Sequence of chain 1.B:
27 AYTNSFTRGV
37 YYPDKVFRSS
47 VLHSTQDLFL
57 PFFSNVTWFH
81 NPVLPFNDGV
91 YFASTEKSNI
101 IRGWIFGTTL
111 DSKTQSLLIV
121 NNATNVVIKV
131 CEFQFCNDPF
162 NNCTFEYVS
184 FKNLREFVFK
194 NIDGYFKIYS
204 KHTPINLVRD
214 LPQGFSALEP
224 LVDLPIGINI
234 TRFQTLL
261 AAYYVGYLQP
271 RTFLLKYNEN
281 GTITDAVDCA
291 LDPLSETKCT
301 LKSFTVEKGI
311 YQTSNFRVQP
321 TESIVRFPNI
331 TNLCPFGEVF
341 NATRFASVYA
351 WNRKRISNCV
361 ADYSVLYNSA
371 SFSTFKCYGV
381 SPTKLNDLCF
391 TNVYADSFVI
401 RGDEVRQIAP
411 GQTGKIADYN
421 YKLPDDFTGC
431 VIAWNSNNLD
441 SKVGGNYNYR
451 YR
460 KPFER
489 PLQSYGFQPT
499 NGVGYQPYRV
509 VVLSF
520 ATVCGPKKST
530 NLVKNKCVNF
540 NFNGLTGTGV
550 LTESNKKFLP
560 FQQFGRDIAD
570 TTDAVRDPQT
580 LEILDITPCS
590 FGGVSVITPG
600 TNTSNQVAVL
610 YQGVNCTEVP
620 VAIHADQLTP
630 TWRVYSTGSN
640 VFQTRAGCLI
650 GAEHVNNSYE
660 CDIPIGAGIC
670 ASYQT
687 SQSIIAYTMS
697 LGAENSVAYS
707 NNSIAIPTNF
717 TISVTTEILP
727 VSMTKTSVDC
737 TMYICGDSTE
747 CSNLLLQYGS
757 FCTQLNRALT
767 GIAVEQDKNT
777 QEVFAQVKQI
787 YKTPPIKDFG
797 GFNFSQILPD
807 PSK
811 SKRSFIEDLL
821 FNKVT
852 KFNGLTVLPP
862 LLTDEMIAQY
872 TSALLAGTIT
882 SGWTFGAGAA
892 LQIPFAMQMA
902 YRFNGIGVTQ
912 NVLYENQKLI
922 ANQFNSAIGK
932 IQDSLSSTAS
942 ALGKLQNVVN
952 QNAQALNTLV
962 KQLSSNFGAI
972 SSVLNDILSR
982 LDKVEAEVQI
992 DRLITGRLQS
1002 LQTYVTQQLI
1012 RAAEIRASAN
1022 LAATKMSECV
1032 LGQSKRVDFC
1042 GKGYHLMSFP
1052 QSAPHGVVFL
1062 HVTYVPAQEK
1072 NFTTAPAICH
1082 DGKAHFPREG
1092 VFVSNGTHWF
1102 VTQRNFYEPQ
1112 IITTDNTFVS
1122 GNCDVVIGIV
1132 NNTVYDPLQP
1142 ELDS

The small molecule below binds the protein below.
Small molecule (SMILES): CC(=O)N[C@@H]1[C@@H](O)[C@H](O)[C@@H](CO)O[C@H]1O

Binding-site contacts:
Ligand atom C2 contacts residue ASN61 of chain 1.B at 2.5 Å.
Ligand atom C3 contacts residue TYR28 of chain 1.B at 4.4 Å (hydrophobic).
Ligand atom O5 contacts residue ASN61 of chain 1.B at 2.3 Å (h-bond).
Ligand atom C4 contacts residue ASN61 of chain 1.B at 4.2 Å.
Ligand atom O6 contacts residue TYR28 of chain 1.B at 3.4 Å (h-bond).
Ligand atom C8 contacts residue ASN30 of chain 1.B at 3.8 Å.
Ligand atom C5 contacts residue TYR28 of chain 1.B at 3.8 Å (hydrophobic).
Ligand atom C1 contacts residue ASN61 of chain 1.B at 1.4 Å.
Ligand atom C8 contacts residue THR29 of chain 1.B at 3.8 Å.
Ligand atom C8 contacts residue ASN61 of chain 1.B at 3.6 Å.
Ligand atom C1 contacts residue TYR28 of chain 1.B at 3.6 Å (hydrophobic).
Ligand atom C3 contacts residue ASN61 of chain 1.B at 3.8 Å.
Ligand atom N2 contacts residue TYR28 of chain 1.B at 4.0 Å.
Ligand atom O5 contacts residue TYR28 of chain 1.B at 3.9 Å.
Ligand atom C5 contacts residue ASN61 of chain 1.B at 3.7 Å.
Ligand atom C7 contacts residue ASN61 of chain 1.B at 3.3 Å.
Ligand atom C2 contacts residue TYR28 of chain 1.B at 4.3 Å (hydrophobic).
Ligand atom C6 contacts residue TYR28 of chain 1.B at 4.2 Å (hydrophobic).
Ligand atom N2 contacts residue ASN61 of chain 1.B at 3.0 Å (h-bond).
Ligand atom O7 contacts residue ASN61 of chain 1.B at 3.2 Å (h-bond).